Sequence of chain 1.B:
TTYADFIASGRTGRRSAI

This small molecule binds to this protein.
Small molecule (SMILES): O[C@@H]1[C@H](O)[C@H](O)CO[C@H]1O

Binding-site contacts:
Ligand atom C1 contacts residue SER16 of chain 1.B at 1.4 Å.
Ligand atom C2 contacts residue SER16 of chain 1.B at 2.4 Å.
Ligand atom C5 contacts residue GLY55 of chain 1.A at 3.9 Å.
Ligand atom O2 contacts residue THR54 of chain 1.A at 3.2 Å (h-bond).
Ligand atom C2 contacts residue ARG14 of chain 1.B at 4.2 Å.
Ligand atom O2 contacts residue SER16 of chain 1.B at 3.6 Å.
Ligand atom O4 contacts residue GLY55 of chain 1.A at 4.1 Å.
Ligand atom C5 contacts residue SER56 of chain 1.A at 3.9 Å.
Ligand atom O2 contacts residue ARG14 of chain 1.B at 3.0 Å (salt-bridge).
Ligand atom C4 contacts residue SER16 of chain 1.B at 3.4 Å.
Ligand atom O4 contacts residue THR54 of chain 1.A at 3.2 Å (h-bond).
Ligand atom O5 contacts residue SER56 of chain 1.A at 3.3 Å (h-bond).
Ligand atom C3 contacts residue SER16 of chain 1.B at 2.8 Å.
Ligand atom C1 contacts residue ARG15 of chain 1.B at 4.1 Å.
Ligand atom C1 contacts residue GLY55 of chain 1.A at 4.5 Å.
Ligand atom O5 contacts residue SER16 of chain 1.B at 2.2 Å (h-bond).
Ligand atom O5 contacts residue GLY55 of chain 1.A at 3.3 Å.
Ligand atom C5 contacts residue SER16 of chain 1.B at 2.7 Å.
Ligand atom O4 contacts residue SER16 of chain 1.B at 4.4 Å.

Sequence of chain 1.A:
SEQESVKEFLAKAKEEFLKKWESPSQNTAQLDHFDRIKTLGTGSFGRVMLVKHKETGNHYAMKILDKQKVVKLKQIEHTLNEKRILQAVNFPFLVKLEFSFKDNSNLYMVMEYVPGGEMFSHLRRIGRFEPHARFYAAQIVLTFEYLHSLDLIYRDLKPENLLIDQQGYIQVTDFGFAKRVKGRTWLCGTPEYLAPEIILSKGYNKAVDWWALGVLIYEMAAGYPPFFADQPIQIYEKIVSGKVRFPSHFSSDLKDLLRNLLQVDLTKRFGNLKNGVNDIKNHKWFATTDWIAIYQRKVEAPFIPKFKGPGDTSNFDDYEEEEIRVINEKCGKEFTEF